Binding-site contacts:
Ligand atom O5 contacts residue ASN271 of chain 1.E at 2.4 Å (h-bond).
Ligand atom O5 contacts residue LEU292 of chain 1.E at 3.5 Å.
Ligand atom O6 contacts residue GLN408 of chain 1.E at 4.3 Å.
Ligand atom C5 contacts residue LEU292 of chain 1.E at 4.2 Å (hydrophobic).
Ligand atom C7 contacts residue ASN271 of chain 1.E at 3.2 Å.
Ligand atom C2 contacts residue ASN271 of chain 1.E at 2.4 Å.
Ligand atom C5 contacts residue ASN271 of chain 1.E at 3.7 Å.
Ligand atom C6 contacts residue LEU292 of chain 1.E at 3.6 Å (hydrophobic).
Ligand atom O7 contacts residue ASN271 of chain 1.E at 3.2 Å (h-bond).
Ligand atom C8 contacts residue VAL410 of chain 1.E at 3.6 Å (hydrophobic).
Ligand atom C3 contacts residue ASN271 of chain 1.E at 3.8 Å.
Ligand atom C1 contacts residue ASN271 of chain 1.E at 1.4 Å.
Ligand atom C8 contacts residue ASN271 of chain 1.E at 4.4 Å.
Ligand atom C7 contacts residue VAL410 of chain 1.E at 4.1 Å (hydrophobic).
Ligand atom N2 contacts residue ASN271 of chain 1.E at 2.9 Å (h-bond).
Ligand atom C4 contacts residue ASN271 of chain 1.E at 4.2 Å.
Ligand atom O6 contacts residue LEU292 of chain 1.E at 3.1 Å.

A small-molecule ligand and the protein it binds are described below.
Small molecule (SMILES): CC(=O)N[C@@H]1[C@@H](O)[C@H](O)[C@@H](CO)O[C@H]1O

Sequence of chain 1.E:
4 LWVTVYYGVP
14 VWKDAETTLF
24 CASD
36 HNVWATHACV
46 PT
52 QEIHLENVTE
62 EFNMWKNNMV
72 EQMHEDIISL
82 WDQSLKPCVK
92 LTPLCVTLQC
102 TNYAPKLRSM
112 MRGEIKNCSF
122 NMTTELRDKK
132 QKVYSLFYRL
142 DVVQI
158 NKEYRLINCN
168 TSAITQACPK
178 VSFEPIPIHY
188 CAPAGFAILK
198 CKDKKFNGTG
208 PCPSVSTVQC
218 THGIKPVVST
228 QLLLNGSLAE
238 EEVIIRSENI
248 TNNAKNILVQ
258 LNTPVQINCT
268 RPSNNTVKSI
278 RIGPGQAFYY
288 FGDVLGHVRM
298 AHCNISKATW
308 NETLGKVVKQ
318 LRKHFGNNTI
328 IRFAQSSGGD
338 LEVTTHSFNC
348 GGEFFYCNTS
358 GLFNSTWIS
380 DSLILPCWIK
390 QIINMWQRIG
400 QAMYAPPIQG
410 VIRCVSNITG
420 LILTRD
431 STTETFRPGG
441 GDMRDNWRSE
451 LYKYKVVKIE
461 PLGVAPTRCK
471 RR